Binding-site contacts:
Ligand atom O2B contacts residue ASN184 of chain 1.B at 3.3 Å (h-bond).
Ligand atom C3B contacts residue GLU272 of chain 1.B at 3.4 Å.
Ligand atom C6 contacts residue ARG269 of chain 1.B at 3.0 Å.
Ligand atom O3B contacts residue ARG216 of chain 1.B at 3.5 Å.
Ligand atom O5' contacts residue ASN184 of chain 1.B at 3.5 Å (h-bond).
Ligand atom O6' contacts residue LYS144 of chain 1.B at 2.6 Å (salt-bridge).
Ligand atom O4' contacts residue LYS144 of chain 1.B at 3.4 Å.
Ligand atom O2B contacts residue LYS144 of chain 1.B at 2.8 Å (salt-bridge).
Ligand atom C6' contacts residue LYS144 of chain 1.B at 3.5 Å.
Ligand atom O1' contacts residue LYS144 of chain 1.B at 3.2 Å.
Ligand atom O2B contacts residue ARG216 of chain 1.B at 3.2 Å (salt-bridge).
Ligand atom O4' contacts residue TYR152 of chain 1.B at 3.3 Å (h-bond).
Ligand atom C6' contacts residue ASN184 of chain 1.B at 3.3 Å.
Ligand atom C2B contacts residue ARG269 of chain 1.B at 3.5 Å.
Ligand atom O4 contacts residue PRO208 of chain 1.B at 3.5 Å.
Ligand atom C8' contacts residue GLY190 of chain 1.B at 3.4 Å.
Ligand atom O4' contacts residue THR142 of chain 1.B at 2.9 Å (h-bond).
Ligand atom O2' contacts residue GLU272 of chain 1.B at 2.9 Å (salt-bridge).
Ligand atom C2 contacts residue PRO208 of chain 1.B at 3.4 Å (hydrophobic).
Ligand atom O4B contacts residue MET250 of chain 1.B at 3.1 Å (h-bond).
Ligand atom C2B contacts residue GLU272 of chain 1.B at 3.0 Å.
Ligand atom O2' contacts residue MET214 of chain 1.B at 3.0 Å.
Ligand atom O2 contacts residue PRO208 of chain 1.B at 3.3 Å (h-bond).
Ligand atom O2A contacts residue VAL192 of chain 1.B at 2.8 Å (h-bond).
Ligand atom C4 contacts residue PRO208 of chain 1.B at 3.5 Å (hydrophobic).
Ligand atom O7' contacts residue LYS102 of chain 1.B at 3.1 Å.
Ligand atom C5' contacts residue LYS144 of chain 1.B at 3.2 Å.
Ligand atom C5 contacts residue ARG269 of chain 1.B at 3.4 Å.
Ligand atom O6' contacts residue ASN184 of chain 1.B at 2.8 Å (h-bond).
Ligand atom O1A contacts residue ARG269 of chain 1.B at 3.2 Å (salt-bridge).
Ligand atom O6' contacts residue ASP143 of chain 1.B at 2.7 Å (salt-bridge).
Ligand atom O3A contacts residue ASN184 of chain 1.B at 3.3 Å (h-bond).
Ligand atom C6' contacts residue ASP143 of chain 1.B at 3.2 Å.
Ligand atom O3B contacts residue MET214 of chain 1.B at 2.8 Å.
Ligand atom O4B contacts residue VAL192 of chain 1.B at 3.5 Å.
Ligand atom N3 contacts residue PRO208 of chain 1.B at 2.6 Å (h-bond).
Ligand atom O1B contacts residue ARG269 of chain 1.B at 3.0 Å (salt-bridge).
Ligand atom O3' contacts residue LYS102 of chain 1.B at 3.0 Å.
Ligand atom C4B contacts residue MET250 of chain 1.B at 3.5 Å (hydrophobic).
Ligand atom O2' contacts residue THR210 of chain 1.B at 2.5 Å (h-bond).

A small-molecule ligand and the protein it binds are described below.
Small molecule (SMILES): CC(=O)N[C@H]1[C@@H](O[P](=O)(O)O[P](=O)(O)OC[C@H]2O[C@@H](n3ccc(=O)[nH]c3=O)[C@H](O)[C@@H]2O)O[C@H](CO)[C@@H](O)[C@@H]1O

Sequence of chain 1.B:
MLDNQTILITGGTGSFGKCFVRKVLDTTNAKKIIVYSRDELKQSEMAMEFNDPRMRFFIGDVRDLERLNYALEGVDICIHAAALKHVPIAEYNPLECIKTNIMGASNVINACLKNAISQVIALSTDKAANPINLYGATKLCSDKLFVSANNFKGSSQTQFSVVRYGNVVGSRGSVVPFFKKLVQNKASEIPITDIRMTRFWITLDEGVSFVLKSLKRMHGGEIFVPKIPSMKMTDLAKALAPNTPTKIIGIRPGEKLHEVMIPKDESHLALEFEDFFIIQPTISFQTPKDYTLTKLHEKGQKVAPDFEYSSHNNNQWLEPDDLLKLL